Sequence of chain 1.B:
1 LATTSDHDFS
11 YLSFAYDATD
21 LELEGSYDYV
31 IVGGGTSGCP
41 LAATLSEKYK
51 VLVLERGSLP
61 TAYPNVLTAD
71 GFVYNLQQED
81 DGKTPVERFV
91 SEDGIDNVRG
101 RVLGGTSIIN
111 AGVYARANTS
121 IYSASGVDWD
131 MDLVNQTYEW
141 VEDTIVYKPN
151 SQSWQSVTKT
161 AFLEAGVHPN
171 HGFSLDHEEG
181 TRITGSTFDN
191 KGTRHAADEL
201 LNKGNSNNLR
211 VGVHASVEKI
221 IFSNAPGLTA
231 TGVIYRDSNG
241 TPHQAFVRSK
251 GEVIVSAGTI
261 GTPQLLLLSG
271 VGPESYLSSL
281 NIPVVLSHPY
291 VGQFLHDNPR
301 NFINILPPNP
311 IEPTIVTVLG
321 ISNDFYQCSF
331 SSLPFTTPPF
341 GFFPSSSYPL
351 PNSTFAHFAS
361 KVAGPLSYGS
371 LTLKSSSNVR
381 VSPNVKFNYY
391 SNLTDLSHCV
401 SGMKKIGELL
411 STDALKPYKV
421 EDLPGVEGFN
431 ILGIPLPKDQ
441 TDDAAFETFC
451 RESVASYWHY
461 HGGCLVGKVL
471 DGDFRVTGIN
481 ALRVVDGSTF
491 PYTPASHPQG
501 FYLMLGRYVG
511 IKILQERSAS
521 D

Binding-site contacts:
Ligand atom C3 contacts residue ASN118 of chain 1.B at 3.8 Å.
Ligand atom O5 contacts residue ASN118 of chain 1.B at 2.4 Å (h-bond).
Ligand atom C5 contacts residue SER120 of chain 1.B at 3.7 Å.
Ligand atom C7 contacts residue ASN118 of chain 1.B at 3.3 Å.
Ligand atom O3 contacts residue ASN323 of chain 1.B at 3.4 Å (h-bond).
Ligand atom N2 contacts residue ASN323 of chain 1.B at 3.6 Å.
Ligand atom C3 contacts residue ASN323 of chain 1.B at 4.2 Å.
Ligand atom C6 contacts residue ASN323 of chain 1.B at 3.7 Å.
Ligand atom C7 contacts residue HIS177 of chain 1.B at 3.5 Å.
Ligand atom O5 contacts residue SER120 of chain 1.B at 3.8 Å.
Ligand atom N2 contacts residue ASN118 of chain 1.B at 2.9 Å (h-bond).
Ligand atom C8 contacts residue ASN323 of chain 1.B at 3.5 Å.
Ligand atom C1 contacts residue SER120 of chain 1.B at 4.2 Å.
Ligand atom O5 contacts residue ILE121 of chain 1.B at 3.7 Å.
Ligand atom C2 contacts residue ASN118 of chain 1.B at 2.4 Å.
Ligand atom O7 contacts residue ASN323 of chain 1.B at 4.2 Å.
Ligand atom C8 contacts residue GLU179 of chain 1.B at 3.6 Å.
Ligand atom C8 contacts residue ILE321 of chain 1.B at 3.6 Å (hydrophobic).
Ligand atom C8 contacts residue HIS177 of chain 1.B at 3.6 Å.
Ligand atom O7 contacts residue ASN118 of chain 1.B at 3.4 Å (h-bond).
Ligand atom O7 contacts residue SER322 of chain 1.B at 4.4 Å.
Ligand atom C2 contacts residue ASN323 of chain 1.B at 4.5 Å.
Ligand atom O6 contacts residue ILE121 of chain 1.B at 4.0 Å.
Ligand atom O7 contacts residue HIS177 of chain 1.B at 2.9 Å (h-bond).
Ligand atom C6 contacts residue ILE121 of chain 1.B at 4.5 Å (hydrophobic).
Ligand atom C7 contacts residue ASN323 of chain 1.B at 3.7 Å.
Ligand atom C4 contacts residue ASN118 of chain 1.B at 4.2 Å.
Ligand atom C8 contacts residue SER322 of chain 1.B at 4.1 Å.
Ligand atom O7 contacts residue TYR326 of chain 1.B at 4.0 Å.
Ligand atom C6 contacts residue SER120 of chain 1.B at 3.9 Å.
Ligand atom C1 contacts residue ASN118 of chain 1.B at 1.4 Å.
Ligand atom C5 contacts residue ASN118 of chain 1.B at 3.6 Å.
Ligand atom O6 contacts residue ASN323 of chain 1.B at 3.7 Å.
Ligand atom C8 contacts residue GLU178 of chain 1.B at 4.2 Å.

This small molecule binds to this protein.
Small molecule (SMILES): CC(=O)N[C@H]1[C@H](O[C@H]2[C@H](O)[C@@H](NC(C)=O)CO[C@@H]2CO)O[C@H](CO)[C@@H](O)[C@@H]1O